Sequence of chain 2.A:
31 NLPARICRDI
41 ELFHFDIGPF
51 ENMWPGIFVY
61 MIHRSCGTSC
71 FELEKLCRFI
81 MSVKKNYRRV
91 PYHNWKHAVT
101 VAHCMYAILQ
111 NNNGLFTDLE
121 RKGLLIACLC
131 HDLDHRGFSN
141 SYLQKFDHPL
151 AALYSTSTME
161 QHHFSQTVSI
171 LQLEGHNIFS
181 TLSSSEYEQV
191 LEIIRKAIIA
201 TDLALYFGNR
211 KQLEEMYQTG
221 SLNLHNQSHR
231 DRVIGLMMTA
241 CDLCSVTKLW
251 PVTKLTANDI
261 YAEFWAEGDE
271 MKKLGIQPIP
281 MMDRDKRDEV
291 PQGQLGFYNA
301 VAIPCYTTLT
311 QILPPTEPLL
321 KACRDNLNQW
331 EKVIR

Binding-site contacts:
Ligand atom C3 contacts residue PHE264 of chain 2.A at 3.8 Å (hydrophobic).
Ligand atom C30 contacts residue PHE297 of chain 2.A at 3.9 Å (hydrophobic).
Ligand atom C14 contacts residue GLN294 of chain 2.A at 3.5 Å.
Ligand atom C2 contacts residue PHE297 of chain 2.A at 3.8 Å (hydrophobic).
Ligand atom C9 contacts residue LEU243 of chain 2.A at 3.7 Å (hydrophobic).
Ligand atom C4 contacts residue ILE260 of chain 2.A at 4.0 Å (hydrophobic).
Ligand atom C12 contacts residue PHE297 of chain 2.A at 4.0 Å (hydrophobic).
Ligand atom C3 contacts residue PHE297 of chain 2.A at 3.6 Å (hydrophobic).
Ligand atom N23 contacts residue VAL301 of chain 2.A at 3.4 Å.
Ligand atom O20 contacts residue LEU203 of chain 2.A at 3.8 Å.
Ligand atom O13 contacts residue GLN294 of chain 2.A at 3.2 Å (h-bond).
Ligand atom C12 contacts residue VAL246 of chain 2.A at 3.3 Å (hydrophobic).
Ligand atom C27 contacts residue ALA300 of chain 2.A at 3.6 Å (hydrophobic).
Ligand atom N10 contacts residue LEU243 of chain 2.A at 3.6 Å.
Ligand atom C29 contacts residue PHE297 of chain 2.A at 3.6 Å (hydrophobic).
Ligand atom C28 contacts residue ALA300 of chain 2.A at 3.8 Å (hydrophobic).
Ligand atom N15 contacts residue PHE264 of chain 2.A at 3.9 Å.
Ligand atom C7 contacts residue PHE264 of chain 2.A at 3.9 Å (hydrophobic).
Ligand atom C26 contacts residue VAL301 of chain 2.A at 3.5 Å (hydrophobic).
Ligand atom C16 contacts residue MET281 of chain 2.A at 3.5 Å (hydrophobic).
Ligand atom C17 contacts residue MET281 of chain 2.A at 3.9 Å (hydrophobic).
Ligand atom O11 contacts residue GLN294 of chain 2.A at 3.4 Å (h-bond).
Ligand atom C6 contacts residue PHE264 of chain 2.A at 3.9 Å (hydrophobic).
Ligand atom C29 contacts residue GLY296 of chain 2.A at 3.7 Å.
Ligand atom C22 contacts residue PHE207 of chain 2.A at 3.4 Å (hydrophobic).
Ligand atom C4 contacts residue PHE297 of chain 2.A at 3.8 Å (hydrophobic).
Ligand atom N24 contacts residue PHE297 of chain 2.A at 4.0 Å.
Ligand atom N23 contacts residue PHE207 of chain 2.A at 3.4 Å.
Ligand atom C5 contacts residue PHE297 of chain 2.A at 3.8 Å (hydrophobic).
Ligand atom C12 contacts residue GLN294 of chain 2.A at 3.7 Å.
Ligand atom C25 contacts residue PHE297 of chain 2.A at 3.9 Å (hydrophobic).
Ligand atom C6 contacts residue PHE297 of chain 2.A at 3.7 Å (hydrophobic).
Ligand atom O13 contacts residue PHE297 of chain 2.A at 3.7 Å.
Ligand atom C14 contacts residue TYR261 of chain 2.A at 3.5 Å (hydrophobic).
Ligand atom C1 contacts residue PHE297 of chain 2.A at 3.8 Å (hydrophobic).
Ligand atom C27 contacts residue VAL301 of chain 2.A at 3.8 Å (hydrophobic).
Ligand atom C28 contacts residue GLY296 of chain 2.A at 3.6 Å.
Ligand atom C19 contacts residue LEU203 of chain 2.A at 4.0 Å (hydrophobic).
Ligand atom C22 contacts residue VAL301 of chain 2.A at 4.0 Å (hydrophobic).
Ligand atom C16 contacts residue PHE264 of chain 2.A at 4.0 Å (hydrophobic).

A small-molecule ligand and the protein it binds are described below.
Small molecule (SMILES): COc1cc2ncnc(N3CC[C@@H](Oc4cnc5ccccc5n4)C3)c2cc1OC